This small molecule binds to this protein.
Small molecule (SMILES): CC(C)c1onc(-c2c(Cl)cccc2Cl)c1COc1ccc(-c2ccc3nc(C(=O)O)ccc3c2)cc1

Binding-site contacts:
Ligand atom C3 contacts residue TRP211 of chain 3.A at 3.8 Å (hydrophobic).
Ligand atom C12 contacts residue ALA48 of chain 3.A at 3.7 Å (hydrophobic).
Ligand atom C34 contacts residue SER89 of chain 3.A at 3.8 Å.
Ligand atom C3 contacts residue THR45 of chain 3.A at 3.5 Å.
Ligand atom C23 contacts residue THR27 of chain 3.A at 3.3 Å.
Ligand atom C33 contacts residue TYR126 of chain 3.A at 3.5 Å (hydrophobic).
Ligand atom C24 contacts residue THR27 of chain 3.A at 3.8 Å.
Ligand atom C26 contacts residue ILE92 of chain 3.A at 3.6 Å (hydrophobic).
Ligand atom C22 contacts residue MET22 of chain 3.A at 3.7 Å (hydrophobic).
Ligand atom C25 contacts residue ILE92 of chain 3.A at 3.3 Å (hydrophobic).
Ligand atom C34 contacts residue TYR126 of chain 3.A at 3.4 Å (hydrophobic).
Ligand atom C35 contacts residue PHE86 of chain 3.A at 3.4 Å (hydrophobic).
Ligand atom C27 contacts residue LEU97 of chain 3.A at 3.5 Å (hydrophobic).
Ligand atom CL37 contacts residue MET85 of chain 3.A at 3.6 Å.
Ligand atom C24 contacts residue ILE92 of chain 3.A at 3.6 Å (hydrophobic).
Ligand atom C20 contacts residue ILE92 of chain 3.A at 3.5 Å (hydrophobic).
Ligand atom C19 contacts residue HIS51 of chain 3.A at 3.8 Å.
Ligand atom O28 contacts residue SER99 of chain 3.A at 2.8 Å (h-bond).
Ligand atom C20 contacts residue MET22 of chain 3.A at 3.7 Å (hydrophobic).
Ligand atom C2 contacts residue LEU44 of chain 3.A at 3.8 Å (hydrophobic).
Ligand atom C2 contacts residue THR45 of chain 3.A at 3.7 Å.
Ligand atom CL37 contacts residue HIS204 of chain 3.A at 3.5 Å.
Ligand atom O29 contacts residue ARG88 of chain 3.A at 2.9 Å (salt-bridge).
Ligand atom C27 contacts residue ARG88 of chain 3.A at 3.6 Å.
Ligand atom N6 contacts residue HIS204 of chain 3.A at 3.0 Å (h-bond).
Ligand atom C3 contacts residue PHE41 of chain 3.A at 3.5 Å (hydrophobic).
Ligand atom O28 contacts residue LEU97 of chain 3.A at 3.4 Å.
Ligand atom O5 contacts residue HIS204 of chain 3.A at 3.6 Å.
Ligand atom N21 contacts residue MET22 of chain 3.A at 3.3 Å.
Ligand atom C34 contacts residue PHE86 of chain 3.A at 3.6 Å (hydrophobic).
Ligand atom C1 contacts residue THR45 of chain 3.A at 3.8 Å.
Ligand atom C23 contacts residue SER99 of chain 3.A at 3.6 Å.
Ligand atom C18 contacts residue HIS51 of chain 3.A at 3.7 Å.
Ligand atom C19 contacts residue ARG88 of chain 3.A at 3.6 Å.
Ligand atom C1 contacts residue TRP226 of chain 3.A at 3.7 Å (hydrophobic).
Ligand atom CL32 contacts residue ILE114 of chain 3.A at 3.8 Å.
Ligand atom C9 contacts residue LEU44 of chain 3.A at 3.5 Å (hydrophobic).
Ligand atom C33 contacts residue MET122 of chain 3.A at 3.9 Å (hydrophobic).
Ligand atom O5 contacts residue TRP211 of chain 3.A at 3.2 Å.
Ligand atom N6 contacts residue TRP211 of chain 3.A at 3.6 Å.

Sequence of chain 3.A:
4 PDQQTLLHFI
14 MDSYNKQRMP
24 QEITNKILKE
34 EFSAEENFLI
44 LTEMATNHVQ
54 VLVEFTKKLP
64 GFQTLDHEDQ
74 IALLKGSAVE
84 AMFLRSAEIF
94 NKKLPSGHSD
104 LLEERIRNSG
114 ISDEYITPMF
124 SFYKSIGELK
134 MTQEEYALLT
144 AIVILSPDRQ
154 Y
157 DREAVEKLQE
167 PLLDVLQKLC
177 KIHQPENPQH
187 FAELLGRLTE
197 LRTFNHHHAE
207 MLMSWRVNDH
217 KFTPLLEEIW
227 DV